The protein below binds the small molecule below.
Small molecule (SMILES): CC(=O)N[C@H]1[C@H](O[C@H]2[C@H](O)[C@@H](NC(C)=O)CO[C@@H]2CO)O[C@H](CO)[C@@H](O)[C@@H]1O

Sequence of chain 1.B:
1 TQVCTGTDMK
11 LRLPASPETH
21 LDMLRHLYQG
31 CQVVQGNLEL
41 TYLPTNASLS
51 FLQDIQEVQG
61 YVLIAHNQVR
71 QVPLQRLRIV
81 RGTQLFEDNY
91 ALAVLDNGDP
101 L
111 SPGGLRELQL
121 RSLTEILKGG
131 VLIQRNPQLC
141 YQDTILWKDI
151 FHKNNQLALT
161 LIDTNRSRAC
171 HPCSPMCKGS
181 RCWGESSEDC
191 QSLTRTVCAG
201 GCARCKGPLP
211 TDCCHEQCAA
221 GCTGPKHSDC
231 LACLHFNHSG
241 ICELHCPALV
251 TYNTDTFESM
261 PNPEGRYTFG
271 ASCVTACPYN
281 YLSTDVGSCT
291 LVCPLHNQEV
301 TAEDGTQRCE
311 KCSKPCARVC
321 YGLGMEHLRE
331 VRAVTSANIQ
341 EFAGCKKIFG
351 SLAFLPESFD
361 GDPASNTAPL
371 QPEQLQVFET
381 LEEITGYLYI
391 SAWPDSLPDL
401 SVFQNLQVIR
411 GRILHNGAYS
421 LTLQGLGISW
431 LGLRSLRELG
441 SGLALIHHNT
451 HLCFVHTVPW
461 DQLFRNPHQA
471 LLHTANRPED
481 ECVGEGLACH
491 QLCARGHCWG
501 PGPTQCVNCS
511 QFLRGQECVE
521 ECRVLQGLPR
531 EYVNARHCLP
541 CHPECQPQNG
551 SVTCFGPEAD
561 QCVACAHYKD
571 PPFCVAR

Binding-site contacts:
Ligand atom C4 contacts residue ASN165 of chain 1.B at 4.1 Å.
Ligand atom C6 contacts residue ASN165 of chain 1.B at 4.0 Å.
Ligand atom C3 contacts residue ASN165 of chain 1.B at 3.9 Å.
Ligand atom C7 contacts residue ASN165 of chain 1.B at 4.0 Å.
Ligand atom C1 contacts residue ASN165 of chain 1.B at 1.4 Å.
Ligand atom O6 contacts residue ASN165 of chain 1.B at 3.8 Å.
Ligand atom O5 contacts residue ASN165 of chain 1.B at 2.3 Å (h-bond).
Ligand atom N2 contacts residue SER167 of chain 1.B at 4.4 Å.
Ligand atom C2 contacts residue ASN165 of chain 1.B at 2.8 Å.
Ligand atom O7 contacts residue PRO137 of chain 1.B at 4.0 Å.
Ligand atom O7 contacts residue ASN165 of chain 1.B at 3.9 Å.
Ligand atom C5 contacts residue ASN165 of chain 1.B at 3.1 Å.
Ligand atom N2 contacts residue ASN165 of chain 1.B at 3.3 Å (h-bond).
Ligand atom C7 contacts residue PRO137 of chain 1.B at 4.4 Å (hydrophobic).